Binding-site contacts:
Ligand atom C3 contacts residue ASN1134 of chain 1.A at 3.8 Å.
Ligand atom C4 contacts residue ASN1134 of chain 1.A at 4.2 Å.
Ligand atom C5 contacts residue ASN1134 of chain 1.A at 3.6 Å.
Ligand atom C2 contacts residue ASN1134 of chain 1.A at 2.5 Å.
Ligand atom N2 contacts residue ASN1134 of chain 1.A at 2.9 Å (h-bond).
Ligand atom C1 contacts residue ASN1134 of chain 1.A at 1.4 Å.
Ligand atom C8 contacts residue ASN1134 of chain 1.A at 4.4 Å.
Ligand atom C7 contacts residue ASN1134 of chain 1.A at 3.3 Å.
Ligand atom O5 contacts residue ASN1134 of chain 1.A at 2.4 Å (h-bond).
Ligand atom O7 contacts residue ASN1134 of chain 1.A at 3.3 Å (h-bond).

Sequence of chain 1.A:
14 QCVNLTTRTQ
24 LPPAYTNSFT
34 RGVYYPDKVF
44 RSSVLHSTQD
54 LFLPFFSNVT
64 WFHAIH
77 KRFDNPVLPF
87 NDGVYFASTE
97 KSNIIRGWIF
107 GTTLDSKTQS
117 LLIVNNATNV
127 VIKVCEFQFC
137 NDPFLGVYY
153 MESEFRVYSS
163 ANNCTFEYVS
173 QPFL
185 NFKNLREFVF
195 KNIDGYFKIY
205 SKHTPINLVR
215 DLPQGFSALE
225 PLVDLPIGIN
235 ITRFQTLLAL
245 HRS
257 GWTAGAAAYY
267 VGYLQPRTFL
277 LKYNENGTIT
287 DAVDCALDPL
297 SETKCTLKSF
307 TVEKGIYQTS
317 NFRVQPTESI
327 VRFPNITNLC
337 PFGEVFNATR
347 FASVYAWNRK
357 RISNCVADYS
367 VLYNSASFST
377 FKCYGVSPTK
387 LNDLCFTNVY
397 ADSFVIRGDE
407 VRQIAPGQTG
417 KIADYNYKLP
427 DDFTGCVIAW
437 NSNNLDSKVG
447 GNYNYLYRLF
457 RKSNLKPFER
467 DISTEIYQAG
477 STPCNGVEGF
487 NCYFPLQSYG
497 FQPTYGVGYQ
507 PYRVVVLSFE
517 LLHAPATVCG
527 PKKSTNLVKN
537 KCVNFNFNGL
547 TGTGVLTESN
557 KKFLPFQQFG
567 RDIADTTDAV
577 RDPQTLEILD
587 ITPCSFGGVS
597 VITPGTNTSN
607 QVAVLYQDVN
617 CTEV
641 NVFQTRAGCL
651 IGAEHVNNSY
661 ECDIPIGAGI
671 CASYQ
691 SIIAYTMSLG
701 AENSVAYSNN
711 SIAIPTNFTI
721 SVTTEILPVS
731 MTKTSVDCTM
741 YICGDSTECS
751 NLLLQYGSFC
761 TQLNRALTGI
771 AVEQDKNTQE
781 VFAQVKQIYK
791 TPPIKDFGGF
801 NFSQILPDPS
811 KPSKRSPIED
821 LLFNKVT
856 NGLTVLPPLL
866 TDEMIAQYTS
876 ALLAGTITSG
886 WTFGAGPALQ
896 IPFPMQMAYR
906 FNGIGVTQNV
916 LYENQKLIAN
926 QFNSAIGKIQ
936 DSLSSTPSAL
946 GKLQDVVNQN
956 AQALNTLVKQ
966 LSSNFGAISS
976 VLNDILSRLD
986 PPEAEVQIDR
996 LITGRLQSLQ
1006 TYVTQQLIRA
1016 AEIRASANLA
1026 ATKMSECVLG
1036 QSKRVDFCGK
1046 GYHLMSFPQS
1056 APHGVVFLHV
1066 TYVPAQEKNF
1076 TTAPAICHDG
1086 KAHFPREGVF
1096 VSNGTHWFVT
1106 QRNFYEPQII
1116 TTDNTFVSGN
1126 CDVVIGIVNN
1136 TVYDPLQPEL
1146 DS

This small molecule binds to this protein.
Small molecule (SMILES): CC(=O)N[C@H]1[C@H](O[C@H]2[C@H](O)[C@@H](NC(C)=O)CO[C@@H]2CO)O[C@H](CO)[C@@H](O)[C@@H]1O